Sequence of chain 1.A:
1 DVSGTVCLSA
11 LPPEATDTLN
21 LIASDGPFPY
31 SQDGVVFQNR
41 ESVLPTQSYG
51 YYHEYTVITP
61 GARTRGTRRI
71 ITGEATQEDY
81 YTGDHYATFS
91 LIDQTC

The small molecule below binds the protein below.
Small molecule (SMILES): Nc1nc2c(ncn2[C@@H]2O[C@H](CO)[C@@H](O)[C@H]2OP(=O)(O)O)c(=O)[nH]1

Binding-site contacts:
Ligand atom P contacts residue GLU54 of chain 1.A at 3.8 Å.
Ligand atom N7 contacts residue PHE37 of chain 1.A at 3.6 Å.
Ligand atom O2P contacts residue ARG65 of chain 1.A at 3.7 Å.
Ligand atom C8 contacts residue GLU54 of chain 1.A at 3.9 Å.
Ligand atom N3 contacts residue TYR86 of chain 1.A at 3.8 Å.
Ligand atom C6 contacts residue PHE37 of chain 1.A at 3.3 Å (hydrophobic).
Ligand atom C6 contacts residue GLN38 of chain 1.A at 4.0 Å.
Ligand atom O2P contacts residue ARG69 of chain 1.A at 3.0 Å (salt-bridge).
Ligand atom O6 contacts residue ARG40 of chain 1.A at 2.8 Å (salt-bridge).
Ligand atom O6 contacts residue ASN39 of chain 1.A at 2.8 Å (h-bond).
Ligand atom O2P contacts residue HIS85 of chain 1.A at 2.8 Å (h-bond).
Ligand atom C5 contacts residue PHE37 of chain 1.A at 3.6 Å (hydrophobic).
Ligand atom O3' contacts residue HIS85 of chain 1.A at 3.6 Å.
Ligand atom N2 contacts residue TYR86 of chain 1.A at 3.7 Å.
Ligand atom P contacts residue TYR86 of chain 1.A at 3.5 Å.
Ligand atom N1 contacts residue PHE37 of chain 1.A at 3.8 Å.
Ligand atom O1P contacts residue ARG65 of chain 1.A at 2.8 Å (salt-bridge).
Ligand atom O3P contacts residue GLU54 of chain 1.A at 2.7 Å (salt-bridge).
Ligand atom C2 contacts residue TYR86 of chain 1.A at 3.8 Å (hydrophobic).
Ligand atom N1 contacts residue GLU41 of chain 1.A at 2.7 Å (salt-bridge).
Ligand atom O1P contacts residue GLU54 of chain 1.A at 3.6 Å.
Ligand atom C6 contacts residue GLU41 of chain 1.A at 3.7 Å.
Ligand atom O3P contacts residue ARG65 of chain 1.A at 4.0 Å.
Ligand atom C8 contacts residue VAL36 of chain 1.A at 4.0 Å (hydrophobic).
Ligand atom O3P contacts residue ARG69 of chain 1.A at 3.8 Å.
Ligand atom C2 contacts residue GLU41 of chain 1.A at 3.5 Å.
Ligand atom C6 contacts residue ARG40 of chain 1.A at 3.9 Å.
Ligand atom C5 contacts residue GLN38 of chain 1.A at 3.9 Å.
Ligand atom O6 contacts residue PHE37 of chain 1.A at 3.5 Å.
Ligand atom C2' contacts residue TYR86 of chain 1.A at 3.9 Å (hydrophobic).
Ligand atom P contacts residue ARG65 of chain 1.A at 3.5 Å.
Ligand atom O6 contacts residue GLU41 of chain 1.A at 3.7 Å.
Ligand atom O5' contacts residue ARG40 of chain 1.A at 3.9 Å.
Ligand atom C6 contacts residue ASN39 of chain 1.A at 3.9 Å.
Ligand atom O3P contacts residue TYR86 of chain 1.A at 2.2 Å (h-bond).
Ligand atom P contacts residue HIS85 of chain 1.A at 4.0 Å.
Ligand atom N2 contacts residue GLU41 of chain 1.A at 3.2 Å (salt-bridge).
Ligand atom O6 contacts residue GLN38 of chain 1.A at 3.5 Å.
Ligand atom O2P contacts residue TYR86 of chain 1.A at 3.9 Å.
Ligand atom N7 contacts residue GLN38 of chain 1.A at 3.0 Å (h-bond).